A small-molecule ligand and the protein it binds are described below.
Small molecule (SMILES): COc1cc(/C=C\C(=O)NCC[C@H]2O[C@H](CO)[C@H](O)[C@H](O)[C@H]2O)cc(OC)c1OC

Binding-site contacts:
Ligand atom OBA contacts residue ASN14 of chain 1.C at 4.0 Å.
Ligand atom O3 contacts residue GLU51 of chain 1.C at 4.3 Å.
Ligand atom CAU contacts residue HIS13 of chain 1.C at 4.0 Å.
Ligand atom C6 contacts residue TRP88 of chain 1.C at 3.6 Å (hydrophobic).
Ligand atom CAW contacts residue ASN14 of chain 1.C at 3.9 Å.
Ligand atom C3 contacts residue TRP88 of chain 1.C at 3.7 Å (hydrophobic).
Ligand atom O4 contacts residue LYS91 of chain 1.C at 2.9 Å (salt-bridge).
Ligand atom CBB contacts residue HIS13 of chain 1.C at 3.8 Å.
Ligand atom C5 contacts residue TRP88 of chain 1.C at 3.6 Å (hydrophobic).
Ligand atom C3 contacts residue LYS91 of chain 1.C at 3.7 Å.
Ligand atom C1 contacts residue GLN56 of chain 1.C at 4.2 Å.
Ligand atom OAZ contacts residue ASN14 of chain 1.C at 3.2 Å (h-bond).
Ligand atom C6 contacts residue GLU51 of chain 1.C at 4.2 Å.
Ligand atom O4 contacts residue GLN56 of chain 1.C at 3.5 Å.
Ligand atom C2 contacts residue ASN90 of chain 1.C at 4.0 Å.
Ligand atom C4 contacts residue LYS91 of chain 1.C at 3.9 Å.
Ligand atom C2 contacts residue LYS91 of chain 1.C at 3.9 Å.
Ligand atom O3 contacts residue ASN90 of chain 1.C at 2.8 Å (h-bond).
Ligand atom O4 contacts residue GLU51 of chain 1.C at 2.6 Å (salt-bridge).
Ligand atom C4 contacts residue GLU51 of chain 1.C at 3.4 Å.
Ligand atom O6 contacts residue TRP88 of chain 1.C at 3.8 Å.
Ligand atom O6 contacts residue HIS57 of chain 1.C at 3.8 Å.
Ligand atom O6 contacts residue GLN61 of chain 1.C at 3.0 Å (h-bond).
Ligand atom C6 contacts residue GLN61 of chain 1.C at 4.1 Å.
Ligand atom CAU contacts residue ASN14 of chain 1.C at 4.3 Å.
Ligand atom C6 contacts residue HIS57 of chain 1.C at 3.6 Å.
Ligand atom O2 contacts residue ASN90 of chain 1.C at 3.0 Å (h-bond).
Ligand atom CBD contacts residue ASN90 of chain 1.C at 3.5 Å.
Ligand atom C6 contacts residue GLN56 of chain 1.C at 4.1 Å.
Ligand atom O3 contacts residue LYS91 of chain 1.C at 2.9 Å (salt-bridge).
Ligand atom C5 contacts residue GLN56 of chain 1.C at 4.3 Å.
Ligand atom O3 contacts residue TRP88 of chain 1.C at 3.7 Å.
Ligand atom CAT contacts residue HIS13 of chain 1.C at 4.0 Å.
Ligand atom O5 contacts residue GLN56 of chain 1.C at 3.6 Å.
Ligand atom CAV contacts residue ASN14 of chain 1.C at 3.6 Å.
Ligand atom O6 contacts residue GLN56 of chain 1.C at 4.2 Å.
Ligand atom C3 contacts residue ASN90 of chain 1.C at 3.8 Å.
Ligand atom CBD contacts residue ASN14 of chain 1.C at 3.2 Å.
Ligand atom OAY contacts residue HIS13 of chain 1.C at 3.6 Å.
Ligand atom C4 contacts residue TRP88 of chain 1.C at 3.6 Å (hydrophobic).

Sequence of chain 1.C:
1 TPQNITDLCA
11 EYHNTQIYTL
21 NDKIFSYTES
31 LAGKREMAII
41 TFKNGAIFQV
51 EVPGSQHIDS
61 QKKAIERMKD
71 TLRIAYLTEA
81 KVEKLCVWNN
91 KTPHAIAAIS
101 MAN